Binding-site contacts:
Ligand atom CE contacts residue SER113 of chain 1.A at 3.2 Å.
Ligand atom C contacts residue ASN152 of chain 1.A at 3.5 Å.
Ligand atom N contacts residue ASN110 of chain 1.A at 3.3 Å (h-bond).
Ligand atom CD2 contacts residue GLN145 of chain 1.A at 3.1 Å.
Ligand atom N contacts residue ASN152 of chain 1.A at 2.8 Å (h-bond).
Ligand atom N contacts residue ARG202 of chain 1.A at 3.5 Å (salt-bridge).
Ligand atom CE1 contacts residue TRP106 of chain 1.A at 3.6 Å (hydrophobic).
Ligand atom CD contacts residue SER113 of chain 1.A at 3.6 Å.
Ligand atom CD2 contacts residue TRP106 of chain 1.A at 3.6 Å (hydrophobic).
Ligand atom CE contacts residue THR119 of chain 1.A at 3.4 Å.
Ligand atom CZ contacts residue TRP195 of chain 1.A at 3.5 Å (hydrophobic).
Ligand atom CB contacts residue ASN152 of chain 1.A at 3.4 Å.
Ligand atom NE contacts residue ARG202 of chain 1.A at 3.5 Å (salt-bridge).
Ligand atom O contacts residue ASN199 of chain 1.A at 3.2 Å (h-bond).
Ligand atom NZ contacts residue GLY114 of chain 1.A at 3.3 Å (h-bond).
Ligand atom O contacts residue TRP148 of chain 1.A at 3.4 Å.
Ligand atom CG contacts residue TRP106 of chain 1.A at 3.4 Å (hydrophobic).
Ligand atom NZ contacts residue THR119 of chain 1.A at 2.8 Å (h-bond).
Ligand atom CB contacts residue TRP106 of chain 1.A at 3.5 Å (hydrophobic).
Ligand atom CD contacts residue ALA112 of chain 1.A at 3.6 Å (hydrophobic).
Ligand atom NH2 contacts residue ASP234 of chain 1.A at 3.5 Å (salt-bridge).
Ligand atom O contacts residue SER69 of chain 1.A at 3.6 Å (h-bond).
Ligand atom O contacts residue ASN152 of chain 1.A at 3.1 Å (h-bond).
Ligand atom NZ contacts residue THR115 of chain 1.A at 3.6 Å (h-bond).
Ligand atom NH1 contacts residue TRP195 of chain 1.A at 3.5 Å.
Ligand atom CE2 contacts residue GLN145 of chain 1.A at 3.2 Å.
Ligand atom NE contacts residue TRP195 of chain 1.A at 3.5 Å (h-bond).
Ligand atom CE contacts residue ASN152 of chain 1.A at 3.6 Å.
Ligand atom O contacts residue TRP106 of chain 1.A at 3.0 Å (h-bond).
Ligand atom O contacts residue SER113 of chain 1.A at 3.4 Å.
Ligand atom CD contacts residue GLY114 of chain 1.A at 3.3 Å.
Ligand atom O contacts residue TRP148 of chain 1.A at 2.9 Å (h-bond).
Ligand atom CG contacts residue SER113 of chain 1.A at 2.8 Å.
Ligand atom C contacts residue SER113 of chain 1.A at 3.6 Å.
Ligand atom O contacts residue ASN110 of chain 1.A at 3.2 Å (h-bond).
Ligand atom O contacts residue TRP195 of chain 1.A at 3.3 Å.
Ligand atom NZ contacts residue ASP156 of chain 1.A at 3.0 Å (salt-bridge).
Ligand atom CB contacts residue SER113 of chain 1.A at 3.5 Å.
Ligand atom NZ contacts residue SER113 of chain 1.A at 3.6 Å (h-bond).
Ligand atom CA contacts residue ASN152 of chain 1.A at 3.2 Å.

Sequence of chain 1.A:
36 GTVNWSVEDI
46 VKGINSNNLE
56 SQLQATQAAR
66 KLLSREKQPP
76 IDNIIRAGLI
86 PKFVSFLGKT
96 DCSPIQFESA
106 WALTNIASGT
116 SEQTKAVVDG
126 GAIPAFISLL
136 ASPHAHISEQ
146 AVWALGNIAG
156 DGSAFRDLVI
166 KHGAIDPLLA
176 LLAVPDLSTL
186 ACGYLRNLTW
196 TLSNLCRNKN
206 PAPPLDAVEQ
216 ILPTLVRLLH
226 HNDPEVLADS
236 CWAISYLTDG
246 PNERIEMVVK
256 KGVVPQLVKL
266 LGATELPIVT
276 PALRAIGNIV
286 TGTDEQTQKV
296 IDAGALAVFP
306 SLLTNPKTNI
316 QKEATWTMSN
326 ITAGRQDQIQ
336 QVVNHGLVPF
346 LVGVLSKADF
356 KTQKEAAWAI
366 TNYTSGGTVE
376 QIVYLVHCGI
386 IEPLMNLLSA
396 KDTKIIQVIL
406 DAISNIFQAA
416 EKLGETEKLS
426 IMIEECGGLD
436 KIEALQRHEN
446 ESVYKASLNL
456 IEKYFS

The protein below binds the small molecule below.
Small molecule (SMILES): NCCCC[C@H](NC(=O)[C@H](CCCN=C(N)N)NC(=O)[C@H](CCCCN)NC(=O)[C@@H](N)CCCN=C(N)N)C(=O)N[C@@H](Cc1ccccc1)C(=O)N[C@H](C=O)CO